This protein binds this small molecule.
Small molecule (SMILES): Nc1ccn([C@H]2C[C@H](O)[C@@H](COP(=O)(O)O)O2)c(=O)n1

Binding-site contacts:
Ligand atom C5' contacts residue DC1 of chain 38.F at 1.4 Å.
Ligand atom O4' contacts residue DC1 of chain 38.F at 0.3 Å (h-bond).
Ligand atom C1' contacts residue PHE277 of chain 12.A at 3.9 Å (hydrophobic).
Ligand atom OP1 contacts residue ARG10 of chain 12.A at 3.8 Å.
Ligand atom OP1 contacts residue PHE277 of chain 12.A at 4.1 Å.
Ligand atom O5' contacts residue DC1 of chain 38.F at 1.2 Å (h-bond).
Ligand atom C4' contacts residue DC1 of chain 38.F at 1.2 Å.
Ligand atom P contacts residue DC1 of chain 38.F at 1.1 Å.
Ligand atom OP1 contacts residue DC1 of chain 38.F at 0.4 Å (h-bond).
Ligand atom O3' contacts residue DC1 of chain 38.F at 1.1 Å (h-bond).
Ligand atom C3' contacts residue DC1 of chain 38.F at 0.8 Å.
Ligand atom C1' contacts residue DC1 of chain 38.F at 1.3 Å.
Ligand atom C3' contacts residue PHE277 of chain 12.A at 3.6 Å (hydrophobic).
Ligand atom C2' contacts residue DC1 of chain 38.F at 1.2 Å.
Ligand atom C2' contacts residue PHE277 of chain 12.A at 2.8 Å (hydrophobic).
Ligand atom OP2 contacts residue DC1 of chain 38.F at 1.0 Å.
Ligand atom O3' contacts residue PHE277 of chain 12.A at 4.1 Å.

Sequence of chain 12.A:
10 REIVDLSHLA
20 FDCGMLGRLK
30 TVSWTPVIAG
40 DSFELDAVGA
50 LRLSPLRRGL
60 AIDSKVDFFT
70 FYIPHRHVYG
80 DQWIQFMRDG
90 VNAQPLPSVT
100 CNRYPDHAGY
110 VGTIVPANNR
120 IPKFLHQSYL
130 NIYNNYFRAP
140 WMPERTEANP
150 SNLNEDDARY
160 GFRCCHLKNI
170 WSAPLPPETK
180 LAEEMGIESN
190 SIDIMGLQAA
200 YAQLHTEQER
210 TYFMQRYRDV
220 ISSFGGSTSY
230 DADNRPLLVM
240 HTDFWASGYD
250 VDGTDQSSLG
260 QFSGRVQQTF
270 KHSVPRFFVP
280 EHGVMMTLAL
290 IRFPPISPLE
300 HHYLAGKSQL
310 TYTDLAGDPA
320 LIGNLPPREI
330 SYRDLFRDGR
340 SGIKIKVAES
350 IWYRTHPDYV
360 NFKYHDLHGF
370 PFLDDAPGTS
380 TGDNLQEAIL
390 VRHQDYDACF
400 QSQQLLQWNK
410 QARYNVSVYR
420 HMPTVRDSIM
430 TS